Sequence of chain 2.B:
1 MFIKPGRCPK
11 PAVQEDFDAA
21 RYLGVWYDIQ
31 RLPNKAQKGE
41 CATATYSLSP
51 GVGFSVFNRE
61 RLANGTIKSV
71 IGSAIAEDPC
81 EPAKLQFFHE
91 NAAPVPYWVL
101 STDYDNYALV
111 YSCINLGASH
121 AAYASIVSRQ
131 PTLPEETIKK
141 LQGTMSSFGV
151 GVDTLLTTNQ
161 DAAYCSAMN

This small molecule binds to this protein.
Small molecule (SMILES): C=CC1=C(C)/C(=C/c2[nH]c(/C=C3\N=C(/C=C4\NC(=O)C(C)=C4C=C)C(C)=C3CCC(=O)O)c(CCC(=O)O)c2C)NC1=O

Sequence of chain 1.B:
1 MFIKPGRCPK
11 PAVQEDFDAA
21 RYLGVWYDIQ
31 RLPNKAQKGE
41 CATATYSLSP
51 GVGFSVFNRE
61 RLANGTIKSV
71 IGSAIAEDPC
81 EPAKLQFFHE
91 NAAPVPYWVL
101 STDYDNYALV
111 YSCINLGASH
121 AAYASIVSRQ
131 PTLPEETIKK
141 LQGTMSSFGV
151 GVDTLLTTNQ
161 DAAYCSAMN

Binding-site contacts:
Ligand atom CBA contacts residue ALA118 of chain 2.B at 3.6 Å (hydrophobic).
Ligand atom CGA contacts residue ALA118 of chain 2.B at 3.6 Å (hydrophobic).
Ligand atom CHB contacts residue HIS89 of chain 1.B at 3.6 Å.
Ligand atom CBB contacts residue VAL110 of chain 1.B at 3.4 Å (hydrophobic).
Ligand atom O2D contacts residue GLU60 of chain 1.B at 2.6 Å (salt-bridge).
Ligand atom O2D contacts residue LYS68 of chain 1.B at 3.2 Å.
Ligand atom C3A contacts residue HIS89 of chain 1.B at 3.5 Å.
Ligand atom C4A contacts residue HIS89 of chain 1.B at 3.4 Å.
Ligand atom CAB contacts residue TYR123 of chain 1.B at 3.7 Å (hydrophobic).
Ligand atom CGD contacts residue ALA36 of chain 1.B at 3.7 Å (hydrophobic).
Ligand atom CMB contacts residue PRO96 of chain 1.B at 3.2 Å (hydrophobic).
Ligand atom OC contacts residue TYR97 of chain 1.B at 3.4 Å.
Ligand atom CBB contacts residue TYR123 of chain 1.B at 3.4 Å (hydrophobic).
Ligand atom CHB contacts residue TYR123 of chain 1.B at 3.6 Å (hydrophobic).
Ligand atom CGD contacts residue GLU60 of chain 1.B at 3.3 Å.
Ligand atom CAD contacts residue VAL70 of chain 1.B at 3.7 Å (hydrophobic).
Ligand atom CMB contacts residue SER112 of chain 1.B at 3.7 Å.
Ligand atom O1D contacts residue LYS68 of chain 1.B at 3.3 Å.
Ligand atom ND contacts residue ASN58 of chain 1.B at 3.4 Å (h-bond).
Ligand atom CHA contacts residue ALA36 of chain 1.B at 3.7 Å (hydrophobic).
Ligand atom CBC contacts residue THR43 of chain 1.B at 3.3 Å.
Ligand atom CBC contacts residue ALA44 of chain 1.B at 3.2 Å (hydrophobic).
Ligand atom CHD contacts residue GLN37 of chain 1.B at 3.7 Å.
Ligand atom C1A contacts residue ALA36 of chain 1.B at 3.6 Å (hydrophobic).
Ligand atom CBD contacts residue ALA36 of chain 1.B at 3.2 Å (hydrophobic).
Ligand atom CAC contacts residue ASP28 of chain 1.B at 3.5 Å.
Ligand atom C2D contacts residue ASN58 of chain 1.B at 3.5 Å.
Ligand atom CBD contacts residue GLU60 of chain 1.B at 3.3 Å.
Ligand atom CMD contacts residue GLU60 of chain 1.B at 3.5 Å.
Ligand atom C4B contacts residue TYR123 of chain 1.B at 3.6 Å (hydrophobic).
Ligand atom C3B contacts residue TYR123 of chain 1.B at 3.6 Å (hydrophobic).
Ligand atom CMA contacts residue HIS89 of chain 1.B at 3.5 Å.
Ligand atom NB contacts residue TYR123 of chain 1.B at 3.5 Å.
Ligand atom NC contacts residue ASN58 of chain 1.B at 3.5 Å (h-bond).
Ligand atom CMB contacts residue VAL95 of chain 1.B at 3.6 Å (hydrophobic).
Ligand atom C1D contacts residue ASN58 of chain 1.B at 3.6 Å.
Ligand atom C2B contacts residue TYR123 of chain 1.B at 3.6 Å (hydrophobic).
Ligand atom CGD contacts residue LYS68 of chain 1.B at 3.6 Å.
Ligand atom C1B contacts residue TYR123 of chain 1.B at 3.6 Å (hydrophobic).
Ligand atom CMD contacts residue ARG59 of chain 1.B at 3.5 Å.